Binding-site contacts:
Ligand atom C06 contacts residue LEU196 of chain 1.A at 4.1 Å (hydrophobic).
Ligand atom C03 contacts residue LEU196 of chain 1.A at 3.9 Å (hydrophobic).
Ligand atom O09 contacts residue TRP207 of chain 1.A at 4.0 Å.
Ligand atom C03 contacts residue VAL120 of chain 1.A at 3.8 Å (hydrophobic).
Ligand atom C02 contacts residue VAL120 of chain 1.A at 4.4 Å (hydrophobic).
Ligand atom C01 contacts residue LEU196 of chain 1.A at 4.1 Å (hydrophobic).
Ligand atom S07 contacts residue THR197 of chain 1.A at 3.9 Å.
Ligand atom C05 contacts residue LEU196 of chain 1.A at 4.0 Å (hydrophobic).
Ligand atom C04 contacts residue LEU196 of chain 1.A at 4.0 Å (hydrophobic).
Ligand atom NP0 contacts residue HIS118 of chain 1.A at 3.4 Å (h-bond).
Ligand atom NP0 contacts residue GLU105 of chain 1.A at 4.2 Å.
Ligand atom S07 contacts residue ZN1 of chain 1.B at 3.1 Å.
Ligand atom O08 contacts residue THR197 of chain 1.A at 3.0 Å (h-bond).
Ligand atom O09 contacts residue HIS93 of chain 1.A at 3.4 Å.
Ligand atom S07 contacts residue HIS118 of chain 1.A at 4.0 Å.
Ligand atom O09 contacts residue VAL120 of chain 1.A at 3.9 Å.
Ligand atom NP0 contacts residue THR197 of chain 1.A at 2.9 Å (h-bond).
Ligand atom C03 contacts residue HIS93 of chain 1.A at 4.0 Å.
Ligand atom C06 contacts residue THR198 of chain 1.A at 3.4 Å.
Ligand atom O09 contacts residue HIS118 of chain 1.A at 3.5 Å (h-bond).
Ligand atom C04 contacts residue ZN1 of chain 1.B at 4.1 Å.
Ligand atom C05 contacts residue THR198 of chain 1.A at 3.5 Å.
Ligand atom O09 contacts residue ZN1 of chain 1.B at 3.1 Å.
Ligand atom C01 contacts residue GOL1 of chain 1.D at 3.9 Å.
Ligand atom O08 contacts residue LEU196 of chain 1.A at 3.3 Å.
Ligand atom O08 contacts residue ZN1 of chain 1.B at 4.1 Å.
Ligand atom O08 contacts residue TRP207 of chain 1.A at 3.7 Å.
Ligand atom C02 contacts residue GLN91 of chain 1.A at 3.9 Å.
Ligand atom C02 contacts residue LEU196 of chain 1.A at 4.0 Å (hydrophobic).
Ligand atom C02 contacts residue GOL1 of chain 1.D at 4.2 Å.
Ligand atom O08 contacts residue SER195 of chain 1.A at 4.2 Å.
Ligand atom S07 contacts residue HIS93 of chain 1.A at 4.0 Å.
Ligand atom NP0 contacts residue HIS95 of chain 1.A at 3.4 Å (h-bond).
Ligand atom C05 contacts residue GOL1 of chain 1.D at 4.2 Å.
Ligand atom C05 contacts residue THR197 of chain 1.A at 4.3 Å.
Ligand atom C06 contacts residue GOL1 of chain 1.D at 3.8 Å.
Ligand atom NP0 contacts residue HIS93 of chain 1.A at 3.3 Å (h-bond).
Ligand atom O09 contacts residue VAL141 of chain 1.A at 3.8 Å.
Ligand atom NP0 contacts residue ZN1 of chain 1.B at 1.9 Å.
Ligand atom C04 contacts residue HIS93 of chain 1.A at 4.0 Å.

Sequence of chain 1.A:
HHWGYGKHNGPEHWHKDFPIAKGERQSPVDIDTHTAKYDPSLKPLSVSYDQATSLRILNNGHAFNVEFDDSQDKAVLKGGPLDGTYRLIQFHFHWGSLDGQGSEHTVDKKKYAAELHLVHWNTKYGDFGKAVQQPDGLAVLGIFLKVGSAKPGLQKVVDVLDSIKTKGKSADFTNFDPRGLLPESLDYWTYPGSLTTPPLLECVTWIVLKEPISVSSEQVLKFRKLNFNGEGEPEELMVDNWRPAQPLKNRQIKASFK

The protein below binds the small molecule below.
Small molecule (SMILES): NS(=O)(=O)c1ccccc1